A small-molecule ligand and the protein it binds are described below.
Small molecule (SMILES): CCCOc1sc(C(=O)N2[C@@H]3CC[C@H]2CC(c2cc(CN)ccc2F)C3)c(C)c1Br

Sequence of chain 1.A:
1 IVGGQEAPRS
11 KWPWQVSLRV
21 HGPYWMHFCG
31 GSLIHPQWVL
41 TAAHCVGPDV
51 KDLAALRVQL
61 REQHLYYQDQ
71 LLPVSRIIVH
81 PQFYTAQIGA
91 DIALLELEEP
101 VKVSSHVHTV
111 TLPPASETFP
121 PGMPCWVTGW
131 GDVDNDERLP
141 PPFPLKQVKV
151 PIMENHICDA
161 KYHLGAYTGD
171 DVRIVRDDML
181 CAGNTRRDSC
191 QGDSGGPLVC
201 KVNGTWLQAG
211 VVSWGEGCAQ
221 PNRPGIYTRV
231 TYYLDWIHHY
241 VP

Binding-site contacts:
Ligand atom CAC contacts residue GLY215 of chain 1.C at 3.6 Å.
Ligand atom CAC contacts residue GLN191 of chain 1.C at 3.4 Å.
Ligand atom CBB contacts residue SER189 of chain 1.C at 3.6 Å.
Ligand atom CAK contacts residue GLY215 of chain 1.C at 3.5 Å.
Ligand atom CAM contacts residue GLN87 of chain 1.C at 3.8 Å.
Ligand atom FBA contacts residue GLN191 of chain 1.C at 3.7 Å.
Ligand atom OAJ contacts residue GLY215 of chain 1.C at 3.3 Å (h-bond).
Ligand atom CAW contacts residue VAL212 of chain 1.C at 3.7 Å (hydrophobic).
Ligand atom CAG contacts residue GLN191 of chain 1.C at 3.5 Å.
Ligand atom CAW contacts residue CYS190 of chain 1.C at 3.6 Å (hydrophobic).
Ligand atom CAX contacts residue SER189 of chain 1.C at 3.6 Å.
Ligand atom CBD contacts residue TYR84 of chain 1.A at 3.9 Å (hydrophobic).
Ligand atom CBB contacts residue GLY225 of chain 1.C at 3.7 Å.
Ligand atom CAY contacts residue TRP214 of chain 1.C at 3.5 Å (hydrophobic).
Ligand atom CBD contacts residue PRO48 of chain 1.A at 3.4 Å (hydrophobic).
Ligand atom NAE contacts residue GLY215 of chain 1.C at 3.4 Å (h-bond).
Ligand atom CAV contacts residue SER194 of chain 1.C at 3.6 Å.
Ligand atom NBC contacts residue GLY217 of chain 1.C at 3.2 Å (h-bond).
Ligand atom CBB contacts residue TRP214 of chain 1.C at 3.2 Å (hydrophobic).
Ligand atom NBC contacts residue SER189 of chain 1.C at 2.7 Å (h-bond).
Ligand atom CAX contacts residue VAL212 of chain 1.C at 3.6 Å (hydrophobic).
Ligand atom CAN contacts residue GLN87 of chain 1.C at 3.3 Å.
Ligand atom CAI contacts residue GLY215 of chain 1.C at 3.1 Å.
Ligand atom SAO contacts residue GLY215 of chain 1.C at 3.3 Å (h-bond).
Ligand atom CAZ contacts residue GLY217 of chain 1.C at 3.6 Å.
Ligand atom CAW contacts residue SER194 of chain 1.C at 3.4 Å.
Ligand atom FBA contacts residue SER194 of chain 1.C at 2.9 Å.
Ligand atom OAJ contacts residue GLY217 of chain 1.C at 3.0 Å (h-bond).
Ligand atom OAR contacts residue GLN87 of chain 1.C at 3.1 Å (h-bond).
Ligand atom NBC contacts residue CYS218 of chain 1.C at 3.8 Å.
Ligand atom CAS contacts residue TYR84 of chain 1.A at 3.5 Å (hydrophobic).
Ligand atom CAC contacts residue GLY217 of chain 1.C at 3.9 Å.
Ligand atom NBC contacts residue ASP188 of chain 1.C at 3.0 Å (salt-bridge).
Ligand atom CAZ contacts residue GLY215 of chain 1.C at 3.5 Å.
Ligand atom CAF contacts residue GLY215 of chain 1.C at 3.7 Å.
Ligand atom CAD contacts residue GLN191 of chain 1.C at 3.6 Å.
Ligand atom CAZ contacts residue TRP214 of chain 1.C at 3.6 Å (hydrophobic).
Ligand atom OAJ contacts residue GLU216 of chain 1.C at 3.7 Å.
Ligand atom CBB contacts residue GLY217 of chain 1.C at 3.8 Å.
Ligand atom CAI contacts residue GLY217 of chain 1.C at 3.8 Å.

Sequence of chain 1.C:
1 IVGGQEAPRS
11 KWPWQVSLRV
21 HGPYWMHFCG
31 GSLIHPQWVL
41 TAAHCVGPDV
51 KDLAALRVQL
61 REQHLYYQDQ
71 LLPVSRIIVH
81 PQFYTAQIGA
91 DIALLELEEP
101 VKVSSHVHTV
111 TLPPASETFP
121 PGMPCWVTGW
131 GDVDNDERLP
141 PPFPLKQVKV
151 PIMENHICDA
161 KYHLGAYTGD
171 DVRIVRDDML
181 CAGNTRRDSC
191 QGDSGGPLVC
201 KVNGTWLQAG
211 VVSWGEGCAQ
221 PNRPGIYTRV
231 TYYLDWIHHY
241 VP